A small-molecule ligand and the protein it binds are described below.
Small molecule (SMILES): O=C(O)[C@H]1O[C@H](O[C@@H]2[C@H](O)[C@@H](O)[C@@H](O)O[C@@H]2C(=O)O)[C@H](O)[C@@H](O)[C@H]1O

Binding-site contacts:
Ligand atom O4 contacts residue LYS498 of chain 1.A at 4.4 Å.
Ligand atom O3 contacts residue LYS498 of chain 1.A at 3.9 Å.
Ligand atom C5 contacts residue THR497 of chain 1.A at 4.0 Å.
Ligand atom O3 contacts residue TYR558 of chain 1.A at 4.4 Å.
Ligand atom C5 contacts residue LYS498 of chain 1.A at 3.8 Å.
Ligand atom C6 contacts residue THR497 of chain 1.A at 3.5 Å.
Ligand atom O5 contacts residue LYS498 of chain 1.A at 2.8 Å (salt-bridge).
Ligand atom O6B contacts residue ARG415 of chain 1.A at 2.8 Å (salt-bridge).
Ligand atom C1 contacts residue LYS498 of chain 1.A at 3.8 Å.
Ligand atom C6 contacts residue TYR558 of chain 1.A at 3.3 Å (hydrophobic).
Ligand atom C2 contacts residue ASP364 of chain 1.A at 4.0 Å.
Ligand atom C4 contacts residue TYR558 of chain 1.A at 3.1 Å (hydrophobic).
Ligand atom O6A contacts residue ARG415 of chain 1.A at 3.6 Å (salt-bridge).
Ligand atom C3 contacts residue TYR558 of chain 1.A at 3.8 Å (hydrophobic).
Ligand atom O4 contacts residue GLY414 of chain 1.A at 4.5 Å.
Ligand atom O5 contacts residue ASP364 of chain 1.A at 3.7 Å.
Ligand atom O6B contacts residue THR497 of chain 1.A at 4.5 Å.
Ligand atom O5 contacts residue TYR558 of chain 1.A at 4.3 Å.
Ligand atom O6A contacts residue TYR558 of chain 1.A at 4.5 Å.
Ligand atom C6 contacts residue ASP141 of chain 1.A at 4.2 Å.
Ligand atom C6 contacts residue ARG415 of chain 1.A at 3.7 Å.
Ligand atom O6B contacts residue ASP141 of chain 1.A at 4.4 Å.
Ligand atom C5 contacts residue TYR558 of chain 1.A at 3.0 Å (hydrophobic).
Ligand atom O6B contacts residue HIS326 of chain 1.A at 3.7 Å.
Ligand atom O6B contacts residue ASP364 of chain 1.A at 4.2 Å.
Ligand atom C6 contacts residue LYS498 of chain 1.A at 3.6 Å.
Ligand atom O6B contacts residue TYR558 of chain 1.A at 2.8 Å (h-bond).
Ligand atom O3 contacts residue THR497 of chain 1.A at 3.8 Å.
Ligand atom O6A contacts residue THR497 of chain 1.A at 2.4 Å (h-bond).
Ligand atom O5 contacts residue ASP141 of chain 1.A at 4.2 Å.
Ligand atom O6A contacts residue LYS498 of chain 1.A at 3.6 Å (salt-bridge).
Ligand atom C1 contacts residue ASP364 of chain 1.A at 3.6 Å.
Ligand atom O4 contacts residue TYR558 of chain 1.A at 4.4 Å.
Ligand atom O6B contacts residue LYS498 of chain 1.A at 3.0 Å (salt-bridge).
Ligand atom C4 contacts residue LYS498 of chain 1.A at 4.3 Å.
Ligand atom C5 contacts residue ASP141 of chain 1.A at 3.8 Å.
Ligand atom O1 contacts residue ASP141 of chain 1.A at 3.5 Å.
Ligand atom O1 contacts residue GLN144 of chain 1.A at 3.4 Å (h-bond).

Sequence of chain 1.A:
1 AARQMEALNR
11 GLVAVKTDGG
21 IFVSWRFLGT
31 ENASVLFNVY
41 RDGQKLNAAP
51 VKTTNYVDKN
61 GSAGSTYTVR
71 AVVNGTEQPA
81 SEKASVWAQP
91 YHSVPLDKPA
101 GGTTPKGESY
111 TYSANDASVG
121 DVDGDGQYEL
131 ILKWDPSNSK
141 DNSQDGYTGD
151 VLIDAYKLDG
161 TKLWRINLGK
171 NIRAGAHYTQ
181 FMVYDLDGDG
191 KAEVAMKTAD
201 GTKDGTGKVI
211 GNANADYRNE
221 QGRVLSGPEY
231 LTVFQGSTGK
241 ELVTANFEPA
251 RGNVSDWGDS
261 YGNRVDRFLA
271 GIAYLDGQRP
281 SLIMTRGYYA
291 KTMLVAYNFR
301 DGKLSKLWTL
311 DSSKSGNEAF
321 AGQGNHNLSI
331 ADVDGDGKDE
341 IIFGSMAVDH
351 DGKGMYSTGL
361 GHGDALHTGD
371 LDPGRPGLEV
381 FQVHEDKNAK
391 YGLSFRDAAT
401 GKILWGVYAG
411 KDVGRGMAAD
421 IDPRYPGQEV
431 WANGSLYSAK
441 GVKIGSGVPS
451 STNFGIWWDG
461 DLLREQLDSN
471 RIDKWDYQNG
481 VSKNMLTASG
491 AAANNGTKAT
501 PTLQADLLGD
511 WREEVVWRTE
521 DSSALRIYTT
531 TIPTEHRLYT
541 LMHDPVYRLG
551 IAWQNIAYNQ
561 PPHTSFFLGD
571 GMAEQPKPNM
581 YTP